Sequence of chain 1.E:
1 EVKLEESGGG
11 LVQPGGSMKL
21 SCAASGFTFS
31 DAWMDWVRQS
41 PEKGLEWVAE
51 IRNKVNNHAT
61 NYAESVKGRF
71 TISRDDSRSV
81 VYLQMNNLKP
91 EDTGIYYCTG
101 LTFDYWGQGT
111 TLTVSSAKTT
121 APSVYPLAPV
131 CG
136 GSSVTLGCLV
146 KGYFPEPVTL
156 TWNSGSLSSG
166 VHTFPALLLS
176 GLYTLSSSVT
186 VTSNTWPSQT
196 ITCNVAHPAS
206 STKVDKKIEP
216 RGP

Binding-site contacts:
Ligand atom CA contacts residue ASP31 of chain 1.E at 3.0 Å.
Ligand atom O contacts residue SER95 of chain 1.F at 2.7 Å (h-bond).
Ligand atom O contacts residue ASN38 of chain 1.F at 3.0 Å (h-bond).
Ligand atom O contacts residue TYR53 of chain 1.F at 3.3 Å.
Ligand atom CA contacts residue ASP104 of chain 1.E at 3.5 Å.
Ligand atom OD1 contacts residue TYR32 of chain 1.F at 3.8 Å.
Ligand atom O contacts residue ALA32 of chain 1.E at 3.7 Å.
Ligand atom N contacts residue TRP33 of chain 1.E at 3.7 Å.
Ligand atom CB contacts residue SER95 of chain 1.F at 3.4 Å.
Ligand atom CB contacts residue TYR53 of chain 1.F at 3.8 Å (hydrophobic).
Ligand atom C contacts residue ASN38 of chain 1.F at 3.6 Å.
Ligand atom NH1 contacts residue TRP33 of chain 1.E at 3.3 Å.
Ligand atom CA contacts residue SER95 of chain 1.F at 3.6 Å.
Ligand atom CA contacts residue ASP104 of chain 1.E at 3.8 Å.
Ligand atom CG contacts residue TYR100 of chain 1.F at 3.4 Å (hydrophobic).
Ligand atom OG1 contacts residue PHE103 of chain 1.E at 2.8 Å (h-bond).
Ligand atom CG2 contacts residue PHE50 of chain 1.F at 3.4 Å (hydrophobic).
Ligand atom CG contacts residue TRP33 of chain 1.E at 3.5 Å (hydrophobic).
Ligand atom O contacts residue LEU101 of chain 1.E at 3.6 Å.
Ligand atom CG contacts residue ASP104 of chain 1.E at 3.7 Å.
Ligand atom OG1 contacts residue LEU101 of chain 1.E at 3.3 Å (h-bond).
Ligand atom C contacts residue ASP104 of chain 1.E at 3.6 Å.
Ligand atom CB contacts residue ASP104 of chain 1.E at 3.7 Å.
Ligand atom C contacts residue ASP31 of chain 1.E at 3.7 Å.
Ligand atom O contacts residue THR102 of chain 1.E at 2.7 Å (h-bond).
Ligand atom C contacts residue TRP33 of chain 1.E at 3.7 Å (hydrophobic).
Ligand atom CB contacts residue ASP104 of chain 1.E at 3.3 Å.
Ligand atom CD contacts residue TYR100 of chain 1.F at 3.6 Å (hydrophobic).
Ligand atom CG2 contacts residue ASP104 of chain 1.E at 3.2 Å.
Ligand atom CA contacts residue LEU101 of chain 1.E at 3.5 Å (hydrophobic).
Ligand atom N contacts residue ASP104 of chain 1.E at 2.9 Å (salt-bridge).
Ligand atom OG1 contacts residue ASP104 of chain 1.E at 2.7 Å (salt-bridge).
Ligand atom CB contacts residue ASN38 of chain 1.F at 3.5 Å.
Ligand atom CZ contacts residue TRP33 of chain 1.E at 3.7 Å (hydrophobic).
Ligand atom CA contacts residue ASP104 of chain 1.E at 3.8 Å.
Ligand atom O contacts residue LEU101 of chain 1.E at 3.4 Å.
Ligand atom CA contacts residue THR102 of chain 1.E at 3.5 Å.
Ligand atom CA contacts residue ASN38 of chain 1.F at 3.5 Å.
Ligand atom O contacts residue TRP33 of chain 1.E at 2.9 Å (h-bond).
Ligand atom N contacts residue ASP104 of chain 1.E at 3.0 Å (salt-bridge).

This protein binds this small molecule.
Small molecule (SMILES): CC[C@H](C)[C@H](NC(=O)[C@@H]1CCCN1C(=O)CNC(=O)[C@@H](NC(=O)[C@H](CC(C)C)NC(=O)CNC(=O)[C@H](CCCN=C(N)N)NC(=O)CNC(=O)CNC(=O)[C@@H]1C[C@@H](O)CN1C(=O)[C@@H]1CCCN1C(=O)CNC(=O)[C@@H]1C[C@@H](O)C=N1)[C@@H](C)O)C(=O)NCC(=O)N1CCC[C@H]1C=O

Sequence of chain 1.F:
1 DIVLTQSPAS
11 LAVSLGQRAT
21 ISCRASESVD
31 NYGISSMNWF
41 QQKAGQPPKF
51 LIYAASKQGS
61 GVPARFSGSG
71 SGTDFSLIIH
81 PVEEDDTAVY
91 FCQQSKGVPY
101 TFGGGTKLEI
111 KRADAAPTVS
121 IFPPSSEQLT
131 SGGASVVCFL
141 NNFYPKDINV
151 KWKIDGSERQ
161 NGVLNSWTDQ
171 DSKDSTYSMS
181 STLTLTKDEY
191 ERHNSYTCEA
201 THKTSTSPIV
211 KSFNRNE